Binding-site contacts:
Ligand atom C16 contacts residue VAL271 of chain 1.A at 3.4 Å (hydrophobic).
Ligand atom C03 contacts residue HEM1 of chain 1.B at 3.2 Å.
Ligand atom C05 contacts residue PRO269 of chain 1.A at 3.9 Å (hydrophobic).
Ligand atom C07 contacts residue GLY290 of chain 1.A at 3.4 Å.
Ligand atom C06 contacts residue GLU296 of chain 1.A at 3.6 Å.
Ligand atom C07 contacts residue PHE288 of chain 1.A at 3.7 Å (hydrophobic).
Ligand atom N02 contacts residue TRP291 of chain 1.A at 2.8 Å (h-bond).
Ligand atom F16 contacts residue HEM1 of chain 1.B at 3.3 Å.
Ligand atom F15 contacts residue MET274 of chain 1.A at 3.5 Å.
Ligand atom C11 contacts residue VAL271 of chain 1.A at 3.7 Å (hydrophobic).
Ligand atom C04 contacts residue PRO269 of chain 1.A at 3.7 Å (hydrophobic).
Ligand atom N01 contacts residue PRO269 of chain 1.A at 3.7 Å.
Ligand atom C15 contacts residue HEM1 of chain 1.B at 3.6 Å.
Ligand atom C07 contacts residue HEM1 of chain 1.B at 3.6 Å.
Ligand atom C08 contacts residue VAL271 of chain 1.A at 3.8 Å (hydrophobic).
Ligand atom C17 contacts residue TYR410 of chain 1.A at 3.8 Å (hydrophobic).
Ligand atom C12 contacts residue HEM1 of chain 1.B at 3.2 Å.
Ligand atom C08 contacts residue GLU296 of chain 1.A at 3.6 Å.
Ligand atom F15 contacts residue PHE288 of chain 1.A at 3.5 Å.
Ligand atom C16 contacts residue HEM1 of chain 1.B at 3.8 Å.
Ligand atom C05 contacts residue VAL271 of chain 1.A at 4.0 Å (hydrophobic).
Ligand atom N02 contacts residue TYR292 of chain 1.A at 3.9 Å.
Ligand atom C09 contacts residue HEM1 of chain 1.B at 3.3 Å.
Ligand atom N01 contacts residue GLU296 of chain 1.A at 2.7 Å (salt-bridge).
Ligand atom C02 contacts residue TRP291 of chain 1.A at 3.8 Å (hydrophobic).
Ligand atom N02 contacts residue GLU296 of chain 1.A at 2.9 Å (salt-bridge).
Ligand atom N02 contacts residue HEM1 of chain 1.B at 3.1 Å.
Ligand atom C07 contacts residue SER289 of chain 1.A at 3.7 Å.
Ligand atom C02 contacts residue PRO269 of chain 1.A at 3.8 Å (hydrophobic).
Ligand atom C02 contacts residue HEM1 of chain 1.B at 3.6 Å.
Ligand atom C09 contacts residue GLU296 of chain 1.A at 3.4 Å.
Ligand atom F15 contacts residue HEM1 of chain 1.B at 2.9 Å.
Ligand atom C11 contacts residue HEM1 of chain 1.B at 3.5 Å.
Ligand atom F16 contacts residue VAL271 of chain 1.A at 3.7 Å.
Ligand atom C02 contacts residue GLU296 of chain 1.A at 3.6 Å.
Ligand atom C03 contacts residue PRO269 of chain 1.A at 3.8 Å (hydrophobic).
Ligand atom C06 contacts residue PRO269 of chain 1.A at 3.7 Å (hydrophobic).
Ligand atom C14 contacts residue HEM1 of chain 1.B at 3.7 Å.
Ligand atom C07 contacts residue PRO269 of chain 1.A at 3.5 Å (hydrophobic).
Ligand atom C15 contacts residue VAL271 of chain 1.A at 3.6 Å (hydrophobic).

The small molecule below binds the protein below.
Small molecule (SMILES): CCN(CC)CCc1cc(F)c(F)c(CCc2cc(C)cc(N)n2)c1

Sequence of chain 1.A:
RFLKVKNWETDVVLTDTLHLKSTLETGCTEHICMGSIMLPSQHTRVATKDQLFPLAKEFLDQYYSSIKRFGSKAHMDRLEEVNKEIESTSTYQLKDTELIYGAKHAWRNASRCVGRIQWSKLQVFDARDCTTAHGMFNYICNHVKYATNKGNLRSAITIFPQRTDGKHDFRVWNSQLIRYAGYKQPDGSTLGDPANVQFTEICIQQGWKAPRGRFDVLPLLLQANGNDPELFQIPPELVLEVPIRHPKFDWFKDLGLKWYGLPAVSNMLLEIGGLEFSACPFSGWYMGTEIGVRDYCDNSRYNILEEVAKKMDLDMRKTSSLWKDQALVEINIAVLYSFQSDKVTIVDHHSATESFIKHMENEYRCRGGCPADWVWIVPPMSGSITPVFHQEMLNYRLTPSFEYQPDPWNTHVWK